Sequence of chain 1.A:
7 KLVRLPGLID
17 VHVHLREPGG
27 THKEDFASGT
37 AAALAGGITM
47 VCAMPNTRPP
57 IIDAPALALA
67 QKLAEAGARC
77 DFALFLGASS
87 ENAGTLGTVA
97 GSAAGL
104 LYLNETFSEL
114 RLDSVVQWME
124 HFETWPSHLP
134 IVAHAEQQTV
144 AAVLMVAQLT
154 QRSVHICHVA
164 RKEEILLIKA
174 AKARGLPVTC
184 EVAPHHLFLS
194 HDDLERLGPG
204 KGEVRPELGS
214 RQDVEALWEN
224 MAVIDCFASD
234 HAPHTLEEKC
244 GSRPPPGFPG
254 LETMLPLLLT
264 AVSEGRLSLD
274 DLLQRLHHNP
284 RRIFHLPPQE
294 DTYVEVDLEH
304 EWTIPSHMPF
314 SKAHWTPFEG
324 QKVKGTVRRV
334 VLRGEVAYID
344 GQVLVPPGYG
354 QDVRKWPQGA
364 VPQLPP

A small-molecule ligand and the protein it binds are described below.
Small molecule (SMILES): NC(=O)N[C@@H](CC(=O)O)C(=O)O

Binding-site contacts:
Ligand atom O4 contacts residue KCX103 of chain 1.A at 3.3 Å (h-bond).
Ligand atom O5 contacts residue ZN1 of chain 1.C at 2.4 Å.
Ligand atom C4 contacts residue DOR1 of chain 1.I at 1.4 Å.
Ligand atom O62 contacts residue HIS237 of chain 1.A at 3.3 Å (h-bond).
Ligand atom O5 contacts residue ZN1 of chain 1.B at 1.9 Å.
Ligand atom N3 contacts residue DOR1 of chain 1.I at 1.3 Å.
Ligand atom O61 contacts residue HIS20 of chain 1.A at 3.0 Å (h-bond).
Ligand atom O2 contacts residue PRO249 of chain 1.A at 3.1 Å.
Ligand atom N3 contacts residue ASP233 of chain 1.A at 2.7 Å (salt-bridge).
Ligand atom C4 contacts residue ZN1 of chain 1.C at 2.6 Å.
Ligand atom O62 contacts residue PRO249 of chain 1.A at 3.2 Å (h-bond).
Ligand atom O5 contacts residue DOR1 of chain 1.I at 2.4 Å.
Ligand atom O62 contacts residue DOR1 of chain 1.I at 0.5 Å (h-bond).
Ligand atom O61 contacts residue ARG22 of chain 1.A at 3.1 Å (salt-bridge).
Ligand atom O62 contacts residue PHE110 of chain 1.A at 3.5 Å.
Ligand atom O5 contacts residue KCX103 of chain 1.A at 2.9 Å (h-bond).
Ligand atom C4 contacts residue ZN1 of chain 1.B at 3.0 Å.
Ligand atom O61 contacts residue DOR1 of chain 1.I at 0.6 Å (h-bond).
Ligand atom C61 contacts residue DOR1 of chain 1.I at 0.4 Å.
Ligand atom C2 contacts residue DOR1 of chain 1.I at 0.2 Å.
Ligand atom O5 contacts residue HIS20 of chain 1.A at 3.3 Å (h-bond).
Ligand atom O61 contacts residue ASN52 of chain 1.A at 3.0 Å (h-bond).
Ligand atom C4 contacts residue KCX103 of chain 1.A at 3.3 Å.
Ligand atom C2 contacts residue ARG208 of chain 1.A at 3.4 Å.
Ligand atom O2 contacts residue ARG208 of chain 1.A at 2.8 Å (salt-bridge).
Ligand atom N1 contacts residue PRO249 of chain 1.A at 3.1 Å (h-bond).
Ligand atom N3 contacts residue ARG208 of chain 1.A at 2.6 Å (salt-bridge).
Ligand atom O2 contacts residue DOR1 of chain 1.I at 0.8 Å (h-bond).
Ligand atom O62 contacts residue ALA235 of chain 1.A at 3.4 Å.
Ligand atom C5 contacts residue THR109 of chain 1.A at 3.3 Å.
Ligand atom O62 contacts residue ARG22 of chain 1.A at 2.8 Å (salt-bridge).
Ligand atom O4 contacts residue DOR1 of chain 1.I at 1.0 Å (h-bond).
Ligand atom C6 contacts residue DOR1 of chain 1.I at 0.5 Å.
Ligand atom O4 contacts residue THR109 of chain 1.A at 3.0 Å (h-bond).
Ligand atom O2 contacts residue GLY250 of chain 1.A at 3.1 Å (h-bond).
Ligand atom O4 contacts residue HIS137 of chain 1.A at 2.6 Å (h-bond).
Ligand atom O4 contacts residue ZN1 of chain 1.C at 2.1 Å.
Ligand atom O5 contacts residue ASP233 of chain 1.A at 3.0 Å (salt-bridge).
Ligand atom N1 contacts residue DOR1 of chain 1.I at 1.0 Å (h-bond).
Ligand atom C5 contacts residue DOR1 of chain 1.I at 0.4 Å.